Binding-site contacts:
Ligand atom O4 contacts residue TYR588 of chain 1.E at 4.1 Å.
Ligand atom O7 contacts residue ASN479 of chain 1.E at 3.1 Å (h-bond).
Ligand atom C1 contacts residue GLU46 of chain 1.E at 4.1 Å.
Ligand atom C7 contacts residue SER585 of chain 1.E at 4.0 Å.
Ligand atom C7 contacts residue ASN479 of chain 1.E at 3.2 Å.
Ligand atom C7 contacts residue SER583 of chain 1.E at 3.9 Å.
Ligand atom N2 contacts residue GLU46 of chain 1.E at 3.4 Å (salt-bridge).
Ligand atom O6 contacts residue GLU46 of chain 1.E at 3.1 Å (salt-bridge).
Ligand atom C8 contacts residue SER495 of chain 1.E at 3.4 Å.
Ligand atom O5 contacts residue THR481 of chain 1.E at 3.8 Å.
Ligand atom C7 contacts residue SER495 of chain 1.E at 3.2 Å.
Ligand atom C6 contacts residue TYR588 of chain 1.E at 4.1 Å (hydrophobic).
Ligand atom N2 contacts residue ASN479 of chain 1.E at 2.9 Å (h-bond).
Ligand atom N2 contacts residue SER497 of chain 1.E at 3.2 Å (h-bond).
Ligand atom O6 contacts residue THR493 of chain 1.E at 4.0 Å.
Ligand atom C8 contacts residue LEU486 of chain 1.E at 4.0 Å (hydrophobic).
Ligand atom C3 contacts residue SER497 of chain 1.E at 3.8 Å.
Ligand atom C8 contacts residue GLU46 of chain 1.E at 3.8 Å.
Ligand atom O5 contacts residue ASN479 of chain 1.E at 2.3 Å (h-bond).
Ligand atom O3 contacts residue SER497 of chain 1.E at 4.2 Å.
Ligand atom O7 contacts residue SER585 of chain 1.E at 3.5 Å.
Ligand atom C2 contacts residue TYR588 of chain 1.E at 4.1 Å (hydrophobic).
Ligand atom C4 contacts residue ASN479 of chain 1.E at 4.2 Å.
Ligand atom C5 contacts residue ASN479 of chain 1.E at 3.6 Å.
Ligand atom C2 contacts residue ASN479 of chain 1.E at 2.4 Å.
Ligand atom O2 contacts residue TYR588 of chain 1.E at 3.8 Å.
Ligand atom C8 contacts residue ILE499 of chain 1.E at 3.9 Å (hydrophobic).
Ligand atom C6 contacts residue GLU46 of chain 1.E at 3.5 Å.
Ligand atom O7 contacts residue SER495 of chain 1.E at 2.9 Å (h-bond).
Ligand atom O7 contacts residue SER583 of chain 1.E at 2.8 Å (h-bond).
Ligand atom C3 contacts residue GLU46 of chain 1.E at 3.8 Å.
Ligand atom C1 contacts residue ASN479 of chain 1.E at 1.4 Å.
Ligand atom C7 contacts residue GLU46 of chain 1.E at 4.1 Å.
Ligand atom C7 contacts residue SER497 of chain 1.E at 4.1 Å.
Ligand atom C8 contacts residue SER497 of chain 1.E at 4.0 Å.
Ligand atom C2 contacts residue GLU46 of chain 1.E at 4.1 Å.
Ligand atom C1 contacts residue THR481 of chain 1.E at 3.6 Å.
Ligand atom O7 contacts residue GLY494 of chain 1.E at 4.1 Å.
Ligand atom C3 contacts residue ASN479 of chain 1.E at 3.8 Å.
Ligand atom C2 contacts residue SER497 of chain 1.E at 4.0 Å.

This small molecule binds to this protein.
Small molecule (SMILES): CC(=O)N[C@H]1[C@H](O[C@H]2[C@H](O)[C@@H](NC(C)=O)CO[C@@H]2CO)O[C@H](CO)[C@@H](O[C@@H]2O[C@H](CO)[C@@H](O)[C@H](O)[C@@H]2O)[C@@H]1O

Sequence of chain 1.E:
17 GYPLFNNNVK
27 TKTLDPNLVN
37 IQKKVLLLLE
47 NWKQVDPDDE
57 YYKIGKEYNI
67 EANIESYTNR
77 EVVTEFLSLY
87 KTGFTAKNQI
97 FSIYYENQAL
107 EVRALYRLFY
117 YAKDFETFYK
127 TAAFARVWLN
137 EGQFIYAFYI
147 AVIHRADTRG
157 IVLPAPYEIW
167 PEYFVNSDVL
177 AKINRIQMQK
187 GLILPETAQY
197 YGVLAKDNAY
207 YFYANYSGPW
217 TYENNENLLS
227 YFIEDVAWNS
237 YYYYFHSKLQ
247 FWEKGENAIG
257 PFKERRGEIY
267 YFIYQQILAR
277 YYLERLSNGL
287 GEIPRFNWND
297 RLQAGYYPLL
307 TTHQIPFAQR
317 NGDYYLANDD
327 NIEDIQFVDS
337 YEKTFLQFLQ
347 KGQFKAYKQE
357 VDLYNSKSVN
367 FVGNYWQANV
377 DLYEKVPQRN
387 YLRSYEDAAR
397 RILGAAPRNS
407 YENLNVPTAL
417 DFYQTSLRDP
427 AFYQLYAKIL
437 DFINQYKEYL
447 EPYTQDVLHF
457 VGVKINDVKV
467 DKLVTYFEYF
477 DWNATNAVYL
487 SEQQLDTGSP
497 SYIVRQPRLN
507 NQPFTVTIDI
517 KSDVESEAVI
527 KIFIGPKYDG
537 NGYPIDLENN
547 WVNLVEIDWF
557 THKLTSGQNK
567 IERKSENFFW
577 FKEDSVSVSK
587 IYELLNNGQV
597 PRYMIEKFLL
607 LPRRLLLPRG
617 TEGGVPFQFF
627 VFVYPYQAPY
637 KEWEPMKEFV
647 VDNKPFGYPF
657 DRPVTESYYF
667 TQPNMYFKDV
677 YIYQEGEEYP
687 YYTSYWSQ